This small molecule binds to this protein.
Small molecule (SMILES): CC(=O)N[C@H]1[C@H](O[C@H]2[C@H](O)[C@@H](NC(C)=O)CO[C@@H]2CO)O[C@H](CO)[C@@H](O[C@@H]2O[C@H](CO)[C@@H](O)[C@H](O)[C@@H]2O)[C@@H]1O

Binding-site contacts:
Ligand atom C1 contacts residue THR310 of chain 1.B at 4.1 Å.
Ligand atom C7 contacts residue ASN30 of chain 1.B at 3.7 Å.
Ligand atom C8 contacts residue THR32 of chain 1.B at 3.3 Å.
Ligand atom N2 contacts residue ASN30 of chain 1.B at 3.1 Å (h-bond).
Ligand atom O7 contacts residue ALA31 of chain 1.B at 3.5 Å (h-bond).
Ligand atom C1 contacts residue ASN30 of chain 1.B at 1.4 Å.
Ligand atom O7 contacts residue THR310 of chain 1.B at 4.1 Å.
Ligand atom C4 contacts residue ASN30 of chain 1.B at 4.3 Å.
Ligand atom C5 contacts residue ASN30 of chain 1.B at 3.6 Å.
Ligand atom C3 contacts residue ASN30 of chain 1.B at 3.8 Å.
Ligand atom C2 contacts residue ASN30 of chain 1.B at 2.4 Å.
Ligand atom O5 contacts residue ASN30 of chain 1.B at 2.4 Å (h-bond).
Ligand atom O7 contacts residue ASN30 of chain 1.B at 3.0 Å (h-bond).
Ligand atom O3 contacts residue ASN30 of chain 1.B at 4.4 Å.
Ligand atom O5 contacts residue THR310 of chain 1.B at 4.3 Å.

Sequence of chain 1.B:
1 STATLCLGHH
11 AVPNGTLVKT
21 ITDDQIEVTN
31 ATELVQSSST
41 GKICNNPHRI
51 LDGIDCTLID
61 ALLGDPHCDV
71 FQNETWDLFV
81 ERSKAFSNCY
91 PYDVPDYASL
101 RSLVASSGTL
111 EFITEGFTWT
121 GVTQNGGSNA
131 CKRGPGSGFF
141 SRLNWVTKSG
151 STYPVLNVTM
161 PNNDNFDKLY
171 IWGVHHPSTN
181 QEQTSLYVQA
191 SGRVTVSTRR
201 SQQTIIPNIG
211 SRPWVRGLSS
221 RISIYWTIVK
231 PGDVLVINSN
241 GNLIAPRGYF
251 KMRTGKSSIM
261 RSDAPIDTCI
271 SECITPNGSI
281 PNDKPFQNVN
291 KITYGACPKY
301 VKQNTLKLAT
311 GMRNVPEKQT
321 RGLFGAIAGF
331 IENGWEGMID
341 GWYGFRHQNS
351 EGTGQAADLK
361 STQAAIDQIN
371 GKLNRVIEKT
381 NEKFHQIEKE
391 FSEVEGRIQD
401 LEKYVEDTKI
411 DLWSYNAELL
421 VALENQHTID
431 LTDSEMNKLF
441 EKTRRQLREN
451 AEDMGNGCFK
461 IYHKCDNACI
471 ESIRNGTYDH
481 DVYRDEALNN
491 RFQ